Sequence of chain 1.A:
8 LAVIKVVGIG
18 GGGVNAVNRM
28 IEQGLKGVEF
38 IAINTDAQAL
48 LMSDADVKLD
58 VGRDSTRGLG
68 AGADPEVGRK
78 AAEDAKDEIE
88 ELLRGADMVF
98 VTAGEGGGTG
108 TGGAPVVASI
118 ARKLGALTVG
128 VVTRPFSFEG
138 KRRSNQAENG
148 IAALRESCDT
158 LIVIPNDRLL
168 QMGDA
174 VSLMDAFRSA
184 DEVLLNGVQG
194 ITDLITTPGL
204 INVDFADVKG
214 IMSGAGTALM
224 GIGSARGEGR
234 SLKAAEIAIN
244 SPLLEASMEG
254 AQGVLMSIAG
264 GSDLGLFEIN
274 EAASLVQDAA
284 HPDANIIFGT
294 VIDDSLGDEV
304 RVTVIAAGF

This protein binds this small molecule.
Small molecule (SMILES): Nc1nc2c(ncn2[C@@H]2O[C@H](CO[P](=O)(O)O[P](=O)(O)OP(O)(O)=S)[C@@H](O)[C@H]2O)c(=O)[nH]1

Binding-site contacts:
Ligand atom O2' contacts residue PRO132 of chain 1.A at 3.5 Å.
Ligand atom O2G contacts residue THR106 of chain 1.A at 2.4 Å (h-bond).
Ligand atom O2A contacts residue GLY19 of chain 1.A at 3.5 Å (h-bond).
Ligand atom O1B contacts residue GLY107 of chain 1.A at 2.8 Å (h-bond).
Ligand atom C5' contacts residue ARG140 of chain 1.A at 3.5 Å.
Ligand atom O4' contacts residue GLY101 of chain 1.A at 3.4 Å.
Ligand atom C4' contacts residue GLY101 of chain 1.A at 3.5 Å.
Ligand atom PG contacts residue THR106 of chain 1.A at 3.6 Å.
Ligand atom O3G contacts residue ALA70 of chain 1.A at 2.7 Å (h-bond).
Ligand atom O5' contacts residue ARG140 of chain 1.A at 3.5 Å (salt-bridge).
Ligand atom O1A contacts residue GLY18 of chain 1.A at 3.2 Å (h-bond).
Ligand atom N9 contacts residue PHE180 of chain 1.A at 3.4 Å.
Ligand atom O3' contacts residue GLU136 of chain 1.A at 2.7 Å (salt-bridge).
Ligand atom O2G contacts residue GLY67 of chain 1.A at 3.4 Å.
Ligand atom O6 contacts residue ASN22 of chain 1.A at 3.0 Å (h-bond).
Ligand atom C3' contacts residue GLU136 of chain 1.A at 3.4 Å.
Ligand atom C4' contacts residue GLU102 of chain 1.A at 3.5 Å.
Ligand atom O2G contacts residue ALA68 of chain 1.A at 2.8 Å (h-bond).
Ligand atom O3G contacts residue GLY105 of chain 1.A at 2.9 Å (h-bond).
Ligand atom O2B contacts residue GLY18 of chain 1.A at 2.8 Å (h-bond).
Ligand atom N2 contacts residue ALA183 of chain 1.A at 3.4 Å.
Ligand atom O2' contacts residue GLU136 of chain 1.A at 2.5 Å (salt-bridge).
Ligand atom N2 contacts residue ASP184 of chain 1.A at 2.8 Å (salt-bridge).
Ligand atom O2B contacts residue GLY17 of chain 1.A at 3.4 Å.
Ligand atom C3' contacts residue ARG140 of chain 1.A at 3.4 Å.
Ligand atom O3B contacts residue GLY105 of chain 1.A at 3.0 Å (h-bond).
Ligand atom PG contacts residue GLY105 of chain 1.A at 3.6 Å.
Ligand atom C2' contacts residue GLU136 of chain 1.A at 3.3 Å.
Ligand atom N1 contacts residue ASP184 of chain 1.A at 2.6 Å (salt-bridge).
Ligand atom O3G contacts residue ALA68 of chain 1.A at 3.5 Å.
Ligand atom O3G contacts residue GLY69 of chain 1.A at 3.4 Å (h-bond).
Ligand atom O1A contacts residue GLY19 of chain 1.A at 2.7 Å (h-bond).
Ligand atom O3' contacts residue ARG140 of chain 1.A at 3.0 Å (salt-bridge).
Ligand atom C2 contacts residue ASP184 of chain 1.A at 3.1 Å.
Ligand atom C4 contacts residue PHE180 of chain 1.A at 3.4 Å (hydrophobic).
Ligand atom C2' contacts residue PHE180 of chain 1.A at 3.5 Å (hydrophobic).
Ligand atom O2G contacts residue THR42 of chain 1.A at 3.5 Å (h-bond).
Ligand atom C5' contacts residue GLY101 of chain 1.A at 3.2 Å.
Ligand atom O1B contacts residue THR106 of chain 1.A at 3.4 Å (h-bond).
Ligand atom O3B contacts residue THR106 of chain 1.A at 3.1 Å (h-bond).